Sequence of chain 1.A:
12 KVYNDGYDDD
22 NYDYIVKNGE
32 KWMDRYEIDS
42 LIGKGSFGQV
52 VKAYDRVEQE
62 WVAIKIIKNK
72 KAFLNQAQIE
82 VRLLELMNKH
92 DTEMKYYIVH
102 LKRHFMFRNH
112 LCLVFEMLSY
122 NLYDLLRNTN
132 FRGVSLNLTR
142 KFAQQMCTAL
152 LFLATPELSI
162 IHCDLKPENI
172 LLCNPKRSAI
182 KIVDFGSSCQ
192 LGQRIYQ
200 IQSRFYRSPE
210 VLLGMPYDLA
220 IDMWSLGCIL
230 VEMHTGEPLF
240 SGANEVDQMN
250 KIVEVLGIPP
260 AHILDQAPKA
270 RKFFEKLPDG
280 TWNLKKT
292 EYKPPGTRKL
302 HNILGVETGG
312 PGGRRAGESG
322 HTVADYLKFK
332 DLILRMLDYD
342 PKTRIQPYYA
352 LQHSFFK

This small molecule binds to this protein.
Small molecule (SMILES): COc1ccc2sc(NC(C)=O)nc2c1

Binding-site contacts:
Ligand atom CAE contacts residue VAL100 of chain 1.A at 4.2 Å (hydrophobic).
Ligand atom CAK contacts residue LYS66 of chain 1.A at 4.3 Å.
Ligand atom CAD contacts residue ALA64 of chain 1.A at 3.9 Å (hydrophobic).
Ligand atom CAA contacts residue SER120 of chain 1.A at 4.2 Å.
Ligand atom CAA contacts residue LEU172 of chain 1.A at 3.3 Å (hydrophobic).
Ligand atom CAA contacts residue ILE43 of chain 1.A at 4.0 Å (hydrophobic).
Ligand atom OAI contacts residue LEU119 of chain 1.A at 3.9 Å.
Ligand atom CAO contacts residue VAL184 of chain 1.A at 4.0 Å (hydrophobic).
Ligand atom NAH contacts residue ASP185 of chain 1.A at 4.2 Å.
Ligand atom CAD contacts residue LEU119 of chain 1.A at 3.8 Å (hydrophobic).
Ligand atom OAI contacts residue LEU172 of chain 1.A at 3.7 Å.
Ligand atom NAG contacts residue VAL51 of chain 1.A at 4.2 Å.
Ligand atom SAJ contacts residue ASP185 of chain 1.A at 4.4 Å.
Ligand atom CAE contacts residue PHE116 of chain 1.A at 3.6 Å (hydrophobic).
Ligand atom CAL contacts residue LEU119 of chain 1.A at 4.5 Å (hydrophobic).
Ligand atom OAC contacts residue PHE48 of chain 1.A at 3.6 Å.
Ligand atom CAB contacts residue VAL184 of chain 1.A at 4.0 Å (hydrophobic).
Ligand atom OAI contacts residue ALA64 of chain 1.A at 4.2 Å.
Ligand atom CAO contacts residue PHE116 of chain 1.A at 4.2 Å (hydrophobic).
Ligand atom NAH contacts residue LYS66 of chain 1.A at 3.9 Å.
Ligand atom OAI contacts residue ILE43 of chain 1.A at 4.5 Å.
Ligand atom SAJ contacts residue PHE116 of chain 1.A at 3.8 Å.
Ligand atom CAD contacts residue GLU117 of chain 1.A at 3.6 Å.
Ligand atom CAB contacts residue ASP185 of chain 1.A at 4.3 Å.
Ligand atom OAC contacts residue ASP185 of chain 1.A at 3.0 Å (salt-bridge).
Ligand atom CAK contacts residue ASP185 of chain 1.A at 3.8 Å.
Ligand atom SAJ contacts residue VAL184 of chain 1.A at 3.9 Å.
Ligand atom CAL contacts residue LEU172 of chain 1.A at 3.9 Å (hydrophobic).
Ligand atom CAE contacts residue GLU117 of chain 1.A at 4.3 Å.
Ligand atom CAE contacts residue LEU119 of chain 1.A at 4.2 Å (hydrophobic).
Ligand atom OAC contacts residue LYS66 of chain 1.A at 4.0 Å.
Ligand atom CAL contacts residue ALA64 of chain 1.A at 4.1 Å (hydrophobic).
Ligand atom CAF contacts residue LEU172 of chain 1.A at 4.0 Å (hydrophobic).
Ligand atom CAA contacts residue LEU119 of chain 1.A at 4.4 Å (hydrophobic).
Ligand atom CAF contacts residue VAL51 of chain 1.A at 4.3 Å (hydrophobic).
Ligand atom CAN contacts residue VAL51 of chain 1.A at 4.3 Å (hydrophobic).
Ligand atom CAK contacts residue PHE48 of chain 1.A at 4.4 Å (hydrophobic).
Ligand atom CAD contacts residue PHE116 of chain 1.A at 4.2 Å (hydrophobic).
Ligand atom CAM contacts residue VAL184 of chain 1.A at 4.3 Å (hydrophobic).
Ligand atom CAE contacts residue VAL184 of chain 1.A at 3.9 Å (hydrophobic).